This small molecule binds to this protein.
Small molecule (SMILES): CC(=O)N[C@@H]1[C@@H](O)[C@H](O)[C@@H](CO)O[C@H]1O

Binding-site contacts:
Ligand atom O7 contacts residue ASN116 of chain 1.A at 2.9 Å (h-bond).
Ligand atom O5 contacts residue ASN116 of chain 1.A at 2.3 Å (h-bond).
Ligand atom C7 contacts residue ASN116 of chain 1.A at 3.2 Å.
Ligand atom N2 contacts residue TYR133 of chain 1.A at 4.0 Å.
Ligand atom C3 contacts residue ASN116 of chain 1.A at 3.8 Å.
Ligand atom O7 contacts residue ALA104 of chain 1.A at 3.9 Å.
Ligand atom C2 contacts residue TYR133 of chain 1.A at 4.2 Å (hydrophobic).
Ligand atom N2 contacts residue ASN116 of chain 1.A at 3.0 Å (h-bond).
Ligand atom C5 contacts residue TYR133 of chain 1.A at 4.1 Å (hydrophobic).
Ligand atom C2 contacts residue ASN116 of chain 1.A at 2.5 Å.
Ligand atom C5 contacts residue ASN116 of chain 1.A at 3.7 Å.
Ligand atom C3 contacts residue TYR133 of chain 1.A at 4.2 Å (hydrophobic).
Ligand atom C8 contacts residue ASP282 of chain 1.A at 3.5 Å.
Ligand atom C1 contacts residue TYR133 of chain 1.A at 3.7 Å (hydrophobic).
Ligand atom O5 contacts residue TYR133 of chain 1.A at 4.2 Å.
Ligand atom C4 contacts residue ASN116 of chain 1.A at 4.2 Å.
Ligand atom C1 contacts residue ASN116 of chain 1.A at 1.4 Å.

Sequence of chain 1.A:
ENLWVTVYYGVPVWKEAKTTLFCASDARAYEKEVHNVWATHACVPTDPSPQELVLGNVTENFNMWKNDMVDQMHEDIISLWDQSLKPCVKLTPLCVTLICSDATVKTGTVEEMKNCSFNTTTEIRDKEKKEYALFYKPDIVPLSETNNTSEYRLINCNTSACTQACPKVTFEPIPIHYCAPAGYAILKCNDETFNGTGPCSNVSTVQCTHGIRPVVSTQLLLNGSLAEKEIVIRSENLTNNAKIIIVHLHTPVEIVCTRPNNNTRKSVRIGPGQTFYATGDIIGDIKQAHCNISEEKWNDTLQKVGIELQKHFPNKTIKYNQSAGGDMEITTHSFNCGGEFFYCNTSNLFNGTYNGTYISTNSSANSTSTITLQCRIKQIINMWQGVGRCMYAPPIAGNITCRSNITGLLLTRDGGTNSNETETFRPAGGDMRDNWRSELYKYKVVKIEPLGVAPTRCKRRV